A protein and the small-molecule ligand that binds it are described below.
Small molecule (SMILES): NC(=O)OC[C@@H]1N=C(N)N2CCC(O)(O)[C@@]23N=C(N)N[C@@H]13

Binding-site contacts:
Ligand atom N13 contacts residue ASP804 of chain 1.B at 2.9 Å (salt-bridge).
Ligand atom N08 contacts residue PRO746 of chain 1.B at 3.5 Å.
Ligand atom C05 contacts residue GLU559 of chain 1.B at 3.2 Å.
Ligand atom N06 contacts residue GLU559 of chain 1.B at 2.8 Å (salt-bridge).
Ligand atom N13 contacts residue TYR577 of chain 1.B at 3.8 Å.
Ligand atom C19 contacts residue TYR814 of chain 1.B at 4.2 Å (hydrophobic).
Ligand atom O01 contacts residue PHE580 of chain 1.B at 3.0 Å.
Ligand atom C19 contacts residue ASP813 of chain 1.B at 3.7 Å.
Ligand atom C14 contacts residue TYR577 of chain 1.B at 3.4 Å (hydrophobic).
Ligand atom N15 contacts residue PHE803 of chain 1.B at 3.4 Å.
Ligand atom C04 contacts residue TYR577 of chain 1.B at 3.4 Å (hydrophobic).
Ligand atom C07 contacts residue TYR814 of chain 1.B at 3.7 Å (hydrophobic).
Ligand atom N08 contacts residue TYR814 of chain 1.B at 2.7 Å (h-bond).
Ligand atom C14 contacts residue ASP804 of chain 1.B at 4.0 Å.
Ligand atom N09 contacts residue TYR814 of chain 1.B at 3.8 Å.
Ligand atom C04 contacts residue GLU559 of chain 1.B at 4.1 Å.
Ligand atom N06 contacts residue PRO746 of chain 1.B at 4.0 Å.
Ligand atom C12 contacts residue ASP804 of chain 1.B at 3.8 Å.
Ligand atom N21 contacts residue TYR577 of chain 1.B at 4.1 Å.
Ligand atom C20 contacts residue TYR814 of chain 1.B at 3.1 Å (hydrophobic).
Ligand atom N15 contacts residue ASP813 of chain 1.B at 2.4 Å (salt-bridge).
Ligand atom C12 contacts residue ASP813 of chain 1.B at 3.5 Å.
Ligand atom N08 contacts residue GLU559 of chain 1.B at 3.2 Å (salt-bridge).
Ligand atom O03 contacts residue TYR577 of chain 1.B at 3.7 Å.
Ligand atom C12 contacts residue PHE803 of chain 1.B at 3.8 Å (hydrophobic).
Ligand atom O01 contacts residue THR582 of chain 1.B at 3.3 Å.
Ligand atom C20 contacts residue ASP813 of chain 1.B at 3.0 Å.
Ligand atom C07 contacts residue GLU559 of chain 1.B at 3.7 Å.
Ligand atom N15 contacts residue GLN806 of chain 1.B at 3.3 Å.
Ligand atom N21 contacts residue PHE580 of chain 1.B at 4.0 Å.
Ligand atom C02 contacts residue PHE580 of chain 1.B at 3.6 Å (hydrophobic).
Ligand atom N09 contacts residue ASP813 of chain 1.B at 3.6 Å (salt-bridge).
Ligand atom N15 contacts residue ASP804 of chain 1.B at 2.8 Å (salt-bridge).
Ligand atom N13 contacts residue PHE803 of chain 1.B at 4.0 Å.
Ligand atom C04 contacts residue PHE580 of chain 1.B at 3.6 Å (hydrophobic).
Ligand atom N11 contacts residue ASP813 of chain 1.B at 3.2 Å (salt-bridge).
Ligand atom C05 contacts residue TYR577 of chain 1.B at 3.6 Å (hydrophobic).
Ligand atom C07 contacts residue PHE803 of chain 1.B at 4.0 Å (hydrophobic).
Ligand atom C07 contacts residue PRO746 of chain 1.B at 4.1 Å (hydrophobic).
Ligand atom N06 contacts residue PHE803 of chain 1.B at 4.0 Å.

Sequence of chain 1.B:
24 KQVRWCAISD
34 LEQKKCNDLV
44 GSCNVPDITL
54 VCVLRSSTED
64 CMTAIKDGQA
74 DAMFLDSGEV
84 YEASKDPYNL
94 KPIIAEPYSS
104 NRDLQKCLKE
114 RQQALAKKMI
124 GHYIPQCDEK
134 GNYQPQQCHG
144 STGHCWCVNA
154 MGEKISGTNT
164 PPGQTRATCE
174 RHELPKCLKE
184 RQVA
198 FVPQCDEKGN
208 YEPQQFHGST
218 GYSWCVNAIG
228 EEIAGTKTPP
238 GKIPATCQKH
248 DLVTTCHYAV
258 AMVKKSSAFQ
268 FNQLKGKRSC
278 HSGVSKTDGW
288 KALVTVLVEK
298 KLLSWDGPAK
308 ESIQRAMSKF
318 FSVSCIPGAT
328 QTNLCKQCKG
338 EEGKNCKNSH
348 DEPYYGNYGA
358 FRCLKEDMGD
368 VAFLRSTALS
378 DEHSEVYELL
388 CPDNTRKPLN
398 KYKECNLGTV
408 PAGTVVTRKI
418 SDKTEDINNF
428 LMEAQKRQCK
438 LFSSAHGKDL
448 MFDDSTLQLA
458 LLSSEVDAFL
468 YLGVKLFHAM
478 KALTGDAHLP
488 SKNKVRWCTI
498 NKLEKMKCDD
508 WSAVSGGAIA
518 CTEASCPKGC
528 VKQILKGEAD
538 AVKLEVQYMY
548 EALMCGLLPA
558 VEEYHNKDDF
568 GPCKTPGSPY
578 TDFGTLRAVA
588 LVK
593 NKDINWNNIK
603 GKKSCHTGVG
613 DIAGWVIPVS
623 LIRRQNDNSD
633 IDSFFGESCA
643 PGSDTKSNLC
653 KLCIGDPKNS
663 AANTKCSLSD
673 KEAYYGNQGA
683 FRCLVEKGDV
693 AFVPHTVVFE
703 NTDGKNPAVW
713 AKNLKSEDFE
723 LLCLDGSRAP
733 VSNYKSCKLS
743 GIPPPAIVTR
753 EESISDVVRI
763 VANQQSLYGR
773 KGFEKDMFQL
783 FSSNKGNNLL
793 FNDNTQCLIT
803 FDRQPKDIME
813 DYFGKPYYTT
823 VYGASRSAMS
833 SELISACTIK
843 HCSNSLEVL